Binding-site contacts:
Ligand atom C6 contacts residue ASN52 of chain 3.A at 4.3 Å.
Ligand atom C2 contacts residue ASN52 of chain 3.A at 2.6 Å.
Ligand atom O7 contacts residue ASN52 of chain 3.A at 3.2 Å (h-bond).
Ligand atom C1 contacts residue ASN52 of chain 3.A at 1.5 Å.
Ligand atom C7 contacts residue ASN52 of chain 3.A at 3.2 Å.
Ligand atom O6 contacts residue ASN52 of chain 3.A at 3.9 Å.
Ligand atom C5 contacts residue ASN52 of chain 3.A at 3.8 Å.
Ligand atom O5 contacts residue ASN52 of chain 3.A at 2.6 Å (h-bond).
Ligand atom O6 contacts residue ASN51 of chain 3.A at 4.4 Å.
Ligand atom C8 contacts residue ASN52 of chain 3.A at 4.4 Å.
Ligand atom C4 contacts residue ASN52 of chain 3.A at 4.4 Å.
Ligand atom C3 contacts residue ASN52 of chain 3.A at 3.9 Å.
Ligand atom N2 contacts residue ASN52 of chain 3.A at 2.9 Å (h-bond).

Sequence of chain 3.A:
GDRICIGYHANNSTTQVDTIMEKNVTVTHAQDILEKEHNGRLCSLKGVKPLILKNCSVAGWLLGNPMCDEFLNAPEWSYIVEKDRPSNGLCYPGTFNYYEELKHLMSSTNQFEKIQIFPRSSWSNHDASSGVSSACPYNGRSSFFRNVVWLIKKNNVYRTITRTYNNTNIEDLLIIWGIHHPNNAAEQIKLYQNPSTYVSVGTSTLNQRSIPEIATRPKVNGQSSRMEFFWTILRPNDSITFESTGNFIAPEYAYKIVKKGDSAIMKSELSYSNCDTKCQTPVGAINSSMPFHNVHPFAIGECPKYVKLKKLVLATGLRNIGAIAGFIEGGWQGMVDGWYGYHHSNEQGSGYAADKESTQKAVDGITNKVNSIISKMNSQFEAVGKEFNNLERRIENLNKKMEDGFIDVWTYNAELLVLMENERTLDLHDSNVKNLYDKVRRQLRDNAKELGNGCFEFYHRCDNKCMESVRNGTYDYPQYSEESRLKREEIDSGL

This small molecule binds to this protein.
Small molecule (SMILES): CC(=O)N[C@@H]1[C@@H](O)[C@H](O)[C@@H](CO)O[C@H]1O